The small molecule below binds the protein below.
Small molecule (SMILES): CC(=O)N[C@@H]1[C@@H](O)[C@H](O)[C@@H](CO)O[C@H]1O

Binding-site contacts:
Ligand atom C1 contacts residue ASN281 of chain 1.E at 1.3 Å.
Ligand atom C6 contacts residue ASN281 of chain 1.E at 3.7 Å.
Ligand atom O7 contacts residue ASN281 of chain 1.E at 4.4 Å.
Ligand atom C2 contacts residue ASN281 of chain 1.E at 2.6 Å.
Ligand atom C8 contacts residue ASN281 of chain 1.E at 3.6 Å.
Ligand atom C3 contacts residue ASN281 of chain 1.E at 3.2 Å.
Ligand atom O5 contacts residue ASN281 of chain 1.E at 2.0 Å (h-bond).
Ligand atom N2 contacts residue ASN281 of chain 1.E at 3.1 Å (h-bond).
Ligand atom C7 contacts residue ASN281 of chain 1.E at 3.7 Å.
Ligand atom O7 contacts residue ASP279 of chain 1.E at 4.1 Å.
Ligand atom O7 contacts residue CYS280 of chain 1.E at 4.3 Å.
Ligand atom C5 contacts residue ASN281 of chain 1.E at 2.5 Å.
Ligand atom O6 contacts residue ASN281 of chain 1.E at 4.0 Å.
Ligand atom C4 contacts residue ASN281 of chain 1.E at 3.5 Å.
Ligand atom O4 contacts residue ASN281 of chain 1.E at 4.4 Å.

Sequence of chain 1.E:
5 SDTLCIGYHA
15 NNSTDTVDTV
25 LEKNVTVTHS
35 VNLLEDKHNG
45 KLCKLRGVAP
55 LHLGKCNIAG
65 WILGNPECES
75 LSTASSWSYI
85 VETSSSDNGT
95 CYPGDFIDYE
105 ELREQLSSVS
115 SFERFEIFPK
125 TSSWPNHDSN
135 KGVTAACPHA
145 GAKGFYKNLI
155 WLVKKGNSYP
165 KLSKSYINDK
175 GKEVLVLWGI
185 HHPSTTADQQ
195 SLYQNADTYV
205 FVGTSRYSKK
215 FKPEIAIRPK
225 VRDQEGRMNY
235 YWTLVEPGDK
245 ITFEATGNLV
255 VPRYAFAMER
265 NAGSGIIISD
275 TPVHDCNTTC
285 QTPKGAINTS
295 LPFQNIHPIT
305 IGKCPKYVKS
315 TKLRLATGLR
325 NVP